Binding-site contacts:
Ligand atom C1 contacts residue ASN16 of chain 1.E at 1.5 Å.
Ligand atom C4 contacts residue ASN16 of chain 1.E at 4.0 Å.
Ligand atom C2 contacts residue ASN16 of chain 1.E at 3.0 Å.
Ligand atom C5 contacts residue ASN16 of chain 1.E at 2.9 Å.
Ligand atom O5 contacts residue ASN16 of chain 1.E at 2.2 Å (h-bond).
Ligand atom O6 contacts residue ASN16 of chain 1.E at 4.0 Å.
Ligand atom N2 contacts residue ASN16 of chain 1.E at 3.7 Å.
Ligand atom C6 contacts residue ASN16 of chain 1.E at 3.8 Å.
Ligand atom C3 contacts residue ASN16 of chain 1.E at 3.9 Å.

Sequence of chain 1.E:
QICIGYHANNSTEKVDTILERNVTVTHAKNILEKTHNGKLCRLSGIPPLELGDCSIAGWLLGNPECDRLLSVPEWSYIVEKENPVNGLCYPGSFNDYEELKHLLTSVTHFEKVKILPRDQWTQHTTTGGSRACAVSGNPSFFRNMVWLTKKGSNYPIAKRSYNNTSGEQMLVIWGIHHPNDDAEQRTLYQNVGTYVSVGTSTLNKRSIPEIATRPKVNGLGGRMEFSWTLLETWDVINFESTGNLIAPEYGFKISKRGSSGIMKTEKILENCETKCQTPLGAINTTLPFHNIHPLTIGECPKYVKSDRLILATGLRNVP

The small molecule below binds the protein below.
Small molecule (SMILES): CC(=O)N[C@@H]1[C@@H](O)[C@H](O)[C@@H](CO)O[C@H]1O